Binding-site contacts:
Ligand atom O21 contacts residue LYS166 of chain 1.C at 2.7 Å (salt-bridge).
Ligand atom O21 contacts residue PHE187 of chain 1.C at 3.4 Å.
Ligand atom C15 contacts residue LYS166 of chain 1.C at 3.7 Å.
Ligand atom O03 contacts residue THR142 of chain 1.C at 2.4 Å (h-bond).
Ligand atom O04 contacts residue LYS141 of chain 1.C at 3.7 Å.
Ligand atom C18 contacts residue PHE187 of chain 1.C at 3.2 Å (hydrophobic).
Ligand atom N20 contacts residue PHE187 of chain 1.C at 3.2 Å.
Ligand atom C12 contacts residue ASP138 of chain 1.C at 3.6 Å.
Ligand atom N17 contacts residue VAL188 of chain 1.C at 2.6 Å (h-bond).
Ligand atom C16 contacts residue LYS166 of chain 1.C at 3.5 Å.
Ligand atom P02 contacts residue THR142 of chain 1.C at 3.6 Å.
Ligand atom C06 contacts residue THR142 of chain 1.C at 3.6 Å.
Ligand atom C05 contacts residue THR142 of chain 1.C at 3.7 Å.
Ligand atom O04 contacts residue THR139 of chain 1.C at 3.5 Å (h-bond).
Ligand atom N17 contacts residue PHE187 of chain 1.C at 3.6 Å.
Ligand atom N17 contacts residue LEU193 of chain 1.C at 3.8 Å.
Ligand atom O01 contacts residue ASP138 of chain 1.C at 3.3 Å.
Ligand atom N19 contacts residue ASP194 of chain 1.C at 3.1 Å (salt-bridge).
Ligand atom C15 contacts residue PHE187 of chain 1.C at 3.5 Å (hydrophobic).
Ligand atom P02 contacts residue THR139 of chain 1.C at 3.6 Å.
Ligand atom O04 contacts residue GLY140 of chain 1.C at 2.7 Å (h-bond).
Ligand atom O21 contacts residue VAL188 of chain 1.C at 3.1 Å (h-bond).
Ligand atom N19 contacts residue VAL188 of chain 1.C at 3.0 Å (h-bond).
Ligand atom O21 contacts residue ILE136 of chain 1.C at 3.8 Å.
Ligand atom N11 contacts residue PHE187 of chain 1.C at 3.9 Å.
Ligand atom N13 contacts residue LYS166 of chain 1.C at 3.3 Å (salt-bridge).
Ligand atom P02 contacts residue GLY140 of chain 1.C at 3.8 Å.
Ligand atom N19 contacts residue PHE187 of chain 1.C at 3.5 Å.
Ligand atom O21 contacts residue LYS186 of chain 1.C at 3.5 Å (salt-bridge).
Ligand atom C16 contacts residue PHE187 of chain 1.C at 3.6 Å (hydrophobic).
Ligand atom C18 contacts residue VAL188 of chain 1.C at 3.2 Å (hydrophobic).
Ligand atom O03 contacts residue LYS141 of chain 1.C at 3.7 Å.
Ligand atom O01 contacts residue GLY140 of chain 1.C at 3.9 Å.
Ligand atom C14 contacts residue PHE187 of chain 1.C at 3.4 Å (hydrophobic).
Ligand atom O03 contacts residue THR139 of chain 1.C at 3.7 Å.
Ligand atom O01 contacts residue THR139 of chain 1.C at 2.8 Å (h-bond).
Ligand atom N13 contacts residue ASP138 of chain 1.C at 3.7 Å.
Ligand atom C16 contacts residue VAL188 of chain 1.C at 3.7 Å (hydrophobic).
Ligand atom O04 contacts residue ASP138 of chain 1.C at 3.2 Å (salt-bridge).
Ligand atom N19 contacts residue VAL189 of chain 1.C at 3.9 Å.

Sequence of chain 1.C:
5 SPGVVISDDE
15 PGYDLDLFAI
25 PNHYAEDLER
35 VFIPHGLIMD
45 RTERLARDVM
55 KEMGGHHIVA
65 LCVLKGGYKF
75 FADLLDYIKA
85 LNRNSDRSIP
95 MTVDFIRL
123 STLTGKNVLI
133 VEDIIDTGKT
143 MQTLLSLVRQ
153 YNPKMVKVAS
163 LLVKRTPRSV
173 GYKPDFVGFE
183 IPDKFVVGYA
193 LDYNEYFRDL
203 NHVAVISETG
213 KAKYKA

A small-molecule ligand and the protein it binds are described below.
Small molecule (SMILES): Nc1nc2c(ncn2[C@@H]2C[C@@H](CO)N(C(=O)CCP(=O)(O)O)C2)c(=O)[nH]1